Sequence of chain 9.A:
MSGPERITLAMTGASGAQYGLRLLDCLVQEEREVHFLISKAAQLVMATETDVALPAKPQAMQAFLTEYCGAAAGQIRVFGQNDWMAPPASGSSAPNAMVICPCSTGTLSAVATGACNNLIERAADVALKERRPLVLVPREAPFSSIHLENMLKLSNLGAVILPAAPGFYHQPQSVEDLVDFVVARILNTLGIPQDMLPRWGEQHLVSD

A small-molecule ligand and the protein it binds are described below.
Small molecule (SMILES): C=C(C)CCOP(=O)(O)O

Binding-site contacts:
Ligand atom O1 contacts residue TYR190 of chain 11.A at 3.8 Å.
Ligand atom P1 contacts residue SER111 of chain 8.A at 3.7 Å.
Ligand atom C1 contacts residue ARG143 of chain 8.A at 3.6 Å.
Ligand atom O contacts residue GLU161 of chain 9.A at 2.6 Å (salt-bridge).
Ligand atom O3 contacts residue ARG160 of chain 9.A at 3.0 Å (salt-bridge).
Ligand atom C3 contacts residue SER111 of chain 8.A at 3.6 Å.
Ligand atom C2 contacts residue ARG143 of chain 8.A at 3.6 Å.
Ligand atom O2 contacts residue GLY112 of chain 8.A at 2.7 Å (h-bond).
Ligand atom O2 contacts residue LYS150 of chain 8.A at 2.8 Å (salt-bridge).
Ligand atom C2 contacts residue ALA110 of chain 8.A at 3.5 Å (hydrophobic).
Ligand atom O1 contacts residue GLY112 of chain 8.A at 3.9 Å.
Ligand atom P1 contacts residue ARG206 of chain 11.A at 3.7 Å.
Ligand atom C1 contacts residue FNR1 of chain 9.D at 3.2 Å.
Ligand atom O contacts residue LYS150 of chain 8.A at 3.6 Å (salt-bridge).
Ligand atom P1 contacts residue LYS150 of chain 8.A at 3.8 Å.
Ligand atom C1 contacts residue TYR190 of chain 11.A at 3.7 Å (hydrophobic).
Ligand atom P1 contacts residue GLY112 of chain 8.A at 3.9 Å.
Ligand atom O3 contacts residue ARG206 of chain 11.A at 2.8 Å (salt-bridge).
Ligand atom O2 contacts residue SER111 of chain 8.A at 3.6 Å (h-bond).
Ligand atom C5 contacts residue SER111 of chain 8.A at 3.6 Å.
Ligand atom P1 contacts residue ARG143 of chain 8.A at 3.7 Å.
Ligand atom C2 contacts residue SER111 of chain 8.A at 3.7 Å.
Ligand atom O1 contacts residue ARG143 of chain 8.A at 3.5 Å (salt-bridge).
Ligand atom C5 contacts residue FNR1 of chain 9.D at 3.8 Å.
Ligand atom C3 contacts residue FNR1 of chain 9.D at 3.5 Å.
Ligand atom O3 contacts residue TYR190 of chain 11.A at 2.7 Å (h-bond).
Ligand atom P1 contacts residue GLU161 of chain 9.A at 3.7 Å.
Ligand atom C4 contacts residue FNR1 of chain 9.D at 3.9 Å.
Ligand atom O2 contacts residue ARG206 of chain 11.A at 2.9 Å (salt-bridge).
Ligand atom C4 contacts residue TRP221 of chain 11.A at 3.6 Å (hydrophobic).
Ligand atom P1 contacts residue ARG160 of chain 9.A at 3.9 Å.
Ligand atom C2 contacts residue FNR1 of chain 9.D at 3.3 Å.
Ligand atom O2 contacts residue GLU161 of chain 9.A at 3.9 Å.
Ligand atom C5 contacts residue TRP221 of chain 11.A at 3.8 Å (hydrophobic).
Ligand atom C4 contacts residue TRP105 of chain 8.A at 3.2 Å (hydrophobic).
Ligand atom P1 contacts residue TYR190 of chain 11.A at 3.8 Å.
Ligand atom C5 contacts residue TYR190 of chain 11.A at 3.8 Å (hydrophobic).
Ligand atom O1 contacts residue SER111 of chain 8.A at 2.9 Å (h-bond).
Ligand atom O contacts residue ARG143 of chain 8.A at 2.9 Å (salt-bridge).
Ligand atom O contacts residue ARG160 of chain 9.A at 3.6 Å (salt-bridge).

Sequence of chain 8.A:
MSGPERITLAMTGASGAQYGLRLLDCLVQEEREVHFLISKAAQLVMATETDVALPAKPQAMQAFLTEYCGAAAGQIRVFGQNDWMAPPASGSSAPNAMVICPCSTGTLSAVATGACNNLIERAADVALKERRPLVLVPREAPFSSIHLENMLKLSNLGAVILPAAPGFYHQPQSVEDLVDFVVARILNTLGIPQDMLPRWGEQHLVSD

Sequence of chain 11.A:
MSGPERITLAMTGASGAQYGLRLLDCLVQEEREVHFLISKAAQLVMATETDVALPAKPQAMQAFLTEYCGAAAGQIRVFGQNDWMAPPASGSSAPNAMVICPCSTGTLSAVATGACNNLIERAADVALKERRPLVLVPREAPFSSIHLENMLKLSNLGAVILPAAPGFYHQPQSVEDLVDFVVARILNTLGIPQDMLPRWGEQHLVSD